The protein below binds the small molecule below.
Small molecule (SMILES): Cc1cc(CCCCCCCOc2ccc(C3=N[C@@H](C)CO3)cc2)on1

Binding-site contacts:
Ligand atom C31 contacts residue ALA150 of chain 40.A at 3.5 Å (hydrophobic).
Ligand atom O1 contacts residue ALA24 of chain 40.C at 3.6 Å.
Ligand atom O1 contacts residue VAL188 of chain 40.A at 3.8 Å.
Ligand atom C3 contacts residue PHE186 of chain 40.A at 3.8 Å (hydrophobic).
Ligand atom O1B contacts residue MET221 of chain 40.A at 3.4 Å.
Ligand atom O1 contacts residue TYR152 of chain 40.A at 3.9 Å.
Ligand atom C6C contacts residue VAL191 of chain 40.A at 3.2 Å (hydrophobic).
Ligand atom C2B contacts residue MET221 of chain 40.A at 3.5 Å (hydrophobic).
Ligand atom O1 contacts residue PHE186 of chain 40.A at 3.5 Å.
Ligand atom C3C contacts residue VAL188 of chain 40.A at 3.3 Å (hydrophobic).
Ligand atom CM1 contacts residue SER107 of chain 40.A at 3.9 Å.
Ligand atom C6B contacts residue TYR197 of chain 40.A at 3.6 Å (hydrophobic).
Ligand atom C5B contacts residue TYR197 of chain 40.A at 3.7 Å (hydrophobic).
Ligand atom C5C contacts residue ILE104 of chain 40.A at 3.8 Å (hydrophobic).
Ligand atom C5B contacts residue LEU106 of chain 40.A at 3.5 Å (hydrophobic).
Ligand atom C5C contacts residue TYR128 of chain 40.A at 3.5 Å (hydrophobic).
Ligand atom C6C contacts residue MET221 of chain 40.A at 3.7 Å (hydrophobic).
Ligand atom C31 contacts residue PRO174 of chain 40.A at 3.4 Å (hydrophobic).
Ligand atom C4 contacts residue MET224 of chain 40.A at 3.8 Å (hydrophobic).
Ligand atom C4 contacts residue TYR152 of chain 40.A at 3.9 Å (hydrophobic).
Ligand atom C2C contacts residue VAL188 of chain 40.A at 3.2 Å (hydrophobic).
Ligand atom O1B contacts residue TYR128 of chain 40.A at 3.9 Å.
Ligand atom C5 contacts residue PHE186 of chain 40.A at 3.5 Å (hydrophobic).
Ligand atom N2 contacts residue ALA24 of chain 40.C at 3.4 Å.
Ligand atom C4 contacts residue PHE186 of chain 40.A at 3.6 Å (hydrophobic).
Ligand atom C7C contacts residue TYR128 of chain 40.A at 3.6 Å (hydrophobic).
Ligand atom C3B contacts residue MET221 of chain 40.A at 3.8 Å (hydrophobic).
Ligand atom N2 contacts residue PHE186 of chain 40.A at 3.7 Å.
Ligand atom N3A contacts residue ASN219 of chain 40.A at 3.0 Å (h-bond).
Ligand atom C4B contacts residue LEU106 of chain 40.A at 3.7 Å (hydrophobic).
Ligand atom C1B contacts residue MET221 of chain 40.A at 3.8 Å (hydrophobic).
Ligand atom C7C contacts residue TYR197 of chain 40.A at 3.8 Å (hydrophobic).
Ligand atom C3 contacts residue PRO174 of chain 40.A at 3.8 Å (hydrophobic).
Ligand atom C31 contacts residue VAL176 of chain 40.A at 3.3 Å (hydrophobic).
Ligand atom C6B contacts residue LEU106 of chain 40.A at 3.9 Å (hydrophobic).
Ligand atom C5 contacts residue TYR152 of chain 40.A at 3.8 Å (hydrophobic).
Ligand atom C31 contacts residue SER175 of chain 40.A at 3.6 Å.
Ligand atom C3C contacts residue TYR128 of chain 40.A at 3.9 Å (hydrophobic).
Ligand atom C4C contacts residue TYR152 of chain 40.A at 3.8 Å (hydrophobic).
Ligand atom C4A contacts residue ASN219 of chain 40.A at 3.5 Å.

Sequence of chain 40.C:
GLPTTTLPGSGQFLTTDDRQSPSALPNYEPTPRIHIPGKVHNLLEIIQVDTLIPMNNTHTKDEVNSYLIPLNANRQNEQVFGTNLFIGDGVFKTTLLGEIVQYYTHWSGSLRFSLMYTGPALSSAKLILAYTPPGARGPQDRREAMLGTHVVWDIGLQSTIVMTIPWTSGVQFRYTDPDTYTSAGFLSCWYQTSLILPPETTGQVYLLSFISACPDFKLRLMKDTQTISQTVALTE

Sequence of chain 40.A:
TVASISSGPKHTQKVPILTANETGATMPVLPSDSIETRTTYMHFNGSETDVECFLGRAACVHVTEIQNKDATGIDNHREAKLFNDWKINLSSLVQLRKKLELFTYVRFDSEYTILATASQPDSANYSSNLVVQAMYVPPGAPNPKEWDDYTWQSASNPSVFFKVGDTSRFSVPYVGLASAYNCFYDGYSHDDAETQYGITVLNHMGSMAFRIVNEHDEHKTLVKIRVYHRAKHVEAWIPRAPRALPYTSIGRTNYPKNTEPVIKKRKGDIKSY